Binding-site contacts:
Ligand atom C1 contacts residue ASN259 of chain 3.K at 1.4 Å.
Ligand atom C4 contacts residue LYS181 of chain 3.J at 4.2 Å.
Ligand atom C3 contacts residue LYS181 of chain 3.J at 4.4 Å.
Ligand atom O4 contacts residue LYS181 of chain 3.J at 4.0 Å.
Ligand atom O5 contacts residue LYS181 of chain 3.J at 4.4 Å.
Ligand atom C2 contacts residue ASN259 of chain 3.K at 2.5 Å.
Ligand atom C7 contacts residue ASN259 of chain 3.K at 3.2 Å.
Ligand atom C3 contacts residue ASN259 of chain 3.K at 3.8 Å.
Ligand atom N2 contacts residue ASN259 of chain 3.K at 2.9 Å (h-bond).
Ligand atom C7 contacts residue THR116 of chain 3.J at 3.8 Å.
Ligand atom C4 contacts residue ASN259 of chain 3.K at 4.2 Å.
Ligand atom C3 contacts residue THR116 of chain 3.J at 4.0 Å.
Ligand atom O6 contacts residue LYS181 of chain 3.J at 4.3 Å.
Ligand atom C5 contacts residue LYS181 of chain 3.J at 3.5 Å.
Ligand atom C2 contacts residue THR116 of chain 3.J at 3.8 Å.
Ligand atom O7 contacts residue ASN259 of chain 3.K at 3.0 Å (h-bond).
Ligand atom C8 contacts residue THR116 of chain 3.J at 3.8 Å.
Ligand atom C6 contacts residue LYS181 of chain 3.J at 4.2 Å.
Ligand atom C8 contacts residue ASN259 of chain 3.K at 4.4 Å.
Ligand atom O5 contacts residue ASN259 of chain 3.K at 2.4 Å (h-bond).
Ligand atom O3 contacts residue THR116 of chain 3.J at 4.4 Å.
Ligand atom C5 contacts residue ASN259 of chain 3.K at 3.7 Å.
Ligand atom C1 contacts residue THR116 of chain 3.J at 4.0 Å.
Ligand atom N2 contacts residue THR116 of chain 3.J at 3.0 Å (h-bond).

A protein and the small-molecule ligand that binds it are described below.
Small molecule (SMILES): CC(=O)N[C@@H]1[C@@H](O)[C@H](O)[C@@H](CO)O[C@H]1O

Sequence of chain 3.J:
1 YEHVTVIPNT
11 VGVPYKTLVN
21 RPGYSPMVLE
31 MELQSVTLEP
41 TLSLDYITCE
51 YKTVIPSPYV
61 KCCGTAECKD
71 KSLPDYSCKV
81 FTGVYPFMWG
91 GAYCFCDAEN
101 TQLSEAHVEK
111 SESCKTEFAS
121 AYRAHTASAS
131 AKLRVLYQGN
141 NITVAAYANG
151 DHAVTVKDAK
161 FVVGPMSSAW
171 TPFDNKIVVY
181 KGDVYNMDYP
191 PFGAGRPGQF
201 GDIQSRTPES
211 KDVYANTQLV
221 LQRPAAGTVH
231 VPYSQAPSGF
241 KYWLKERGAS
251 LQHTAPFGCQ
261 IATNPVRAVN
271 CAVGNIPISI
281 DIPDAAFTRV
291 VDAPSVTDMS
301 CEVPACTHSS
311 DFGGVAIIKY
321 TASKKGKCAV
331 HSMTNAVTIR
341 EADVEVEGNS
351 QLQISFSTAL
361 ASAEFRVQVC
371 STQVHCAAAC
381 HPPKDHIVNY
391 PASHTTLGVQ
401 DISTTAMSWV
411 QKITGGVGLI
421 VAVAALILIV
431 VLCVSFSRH

Sequence of chain 3.K:
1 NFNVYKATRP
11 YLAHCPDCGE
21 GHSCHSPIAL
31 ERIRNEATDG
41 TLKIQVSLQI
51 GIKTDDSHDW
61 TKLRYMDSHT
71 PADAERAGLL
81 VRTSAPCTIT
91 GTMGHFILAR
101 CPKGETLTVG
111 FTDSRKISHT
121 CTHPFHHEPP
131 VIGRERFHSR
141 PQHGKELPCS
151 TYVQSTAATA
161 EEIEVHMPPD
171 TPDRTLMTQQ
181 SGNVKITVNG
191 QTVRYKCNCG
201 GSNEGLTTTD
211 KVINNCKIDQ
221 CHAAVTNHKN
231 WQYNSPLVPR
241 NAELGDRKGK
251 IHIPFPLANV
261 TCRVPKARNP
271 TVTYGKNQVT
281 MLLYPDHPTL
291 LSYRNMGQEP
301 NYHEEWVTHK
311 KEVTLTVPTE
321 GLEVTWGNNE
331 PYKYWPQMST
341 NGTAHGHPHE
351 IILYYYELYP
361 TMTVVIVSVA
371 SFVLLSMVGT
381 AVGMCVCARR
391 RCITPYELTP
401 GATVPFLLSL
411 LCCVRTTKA